This small molecule binds to this protein.
Small molecule (SMILES): CC(=O)N[C@@H]1[C@@H](O)[C@H](O)[C@@H](CO)O[C@H]1O

Sequence of chain 1.A:
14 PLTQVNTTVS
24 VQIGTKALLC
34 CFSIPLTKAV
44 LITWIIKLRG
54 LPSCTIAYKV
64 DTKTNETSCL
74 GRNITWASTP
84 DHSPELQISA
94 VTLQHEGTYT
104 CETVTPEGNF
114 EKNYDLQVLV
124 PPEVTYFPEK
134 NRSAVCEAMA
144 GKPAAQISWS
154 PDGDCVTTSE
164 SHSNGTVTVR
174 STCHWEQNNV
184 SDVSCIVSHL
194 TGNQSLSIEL

Binding-site contacts:
Ligand atom N2 contacts residue GLN17 of chain 1.A at 3.0 Å (h-bond).
Ligand atom O7 contacts residue ASN19 of chain 1.A at 4.1 Å.
Ligand atom C1 contacts residue ASN116 of chain 1.A at 3.7 Å.
Ligand atom C1 contacts residue ASN19 of chain 1.A at 1.4 Å.
Ligand atom C5 contacts residue ASN19 of chain 1.A at 3.6 Å.
Ligand atom C4 contacts residue ASN19 of chain 1.A at 4.1 Å.
Ligand atom O5 contacts residue ASN19 of chain 1.A at 2.3 Å (h-bond).
Ligand atom N2 contacts residue ASN19 of chain 1.A at 2.9 Å (h-bond).
Ligand atom C2 contacts residue GLN17 of chain 1.A at 3.9 Å.
Ligand atom C6 contacts residue ASN116 of chain 1.A at 3.8 Å.
Ligand atom C3 contacts residue ASN19 of chain 1.A at 3.8 Å.
Ligand atom C3 contacts residue GLN17 of chain 1.A at 4.2 Å.
Ligand atom O6 contacts residue ASN116 of chain 1.A at 4.4 Å.
Ligand atom C2 contacts residue ASN19 of chain 1.A at 2.5 Å.
Ligand atom O6 contacts residue THR101 of chain 1.A at 3.9 Å.
Ligand atom C6 contacts residue THR101 of chain 1.A at 4.3 Å.
Ligand atom C1 contacts residue GLN17 of chain 1.A at 3.8 Å.
Ligand atom O5 contacts residue ASN116 of chain 1.A at 3.5 Å (h-bond).
Ligand atom C7 contacts residue ASN19 of chain 1.A at 3.7 Å.
Ligand atom C5 contacts residue ASN116 of chain 1.A at 3.7 Å.
Ligand atom C8 contacts residue GLN17 of chain 1.A at 3.6 Å.
Ligand atom C7 contacts residue GLN17 of chain 1.A at 3.8 Å.